Sequence of chain 10.A:
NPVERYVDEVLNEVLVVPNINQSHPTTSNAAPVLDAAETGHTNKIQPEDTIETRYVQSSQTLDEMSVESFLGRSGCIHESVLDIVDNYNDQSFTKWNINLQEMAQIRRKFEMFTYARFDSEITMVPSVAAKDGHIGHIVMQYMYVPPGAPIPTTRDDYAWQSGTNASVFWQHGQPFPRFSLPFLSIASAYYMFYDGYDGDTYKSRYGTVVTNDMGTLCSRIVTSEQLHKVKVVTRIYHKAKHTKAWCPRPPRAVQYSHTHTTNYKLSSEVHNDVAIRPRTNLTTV

A small-molecule ligand and the protein it binds are described below.
Small molecule (SMILES): Cc1cc(CCCOc2c(C)cc(-c3noc(C(F)(F)F)n3)cc2C)on1

Binding-site contacts:
Ligand atom C2A contacts residue PHE179 of chain 10.A at 3.6 Å (hydrophobic).
Ligand atom O1B contacts residue ILE98 of chain 10.A at 3.3 Å.
Ligand atom F2 contacts residue TYR142 of chain 10.A at 2.8 Å.
Ligand atom C4 contacts residue TYR190 of chain 10.A at 3.6 Å (hydrophobic).
Ligand atom F2 contacts residue TYR144 of chain 10.A at 3.0 Å.
Ligand atom N1A contacts residue MET124 of chain 10.A at 3.5 Å.
Ligand atom F1 contacts residue PHE179 of chain 10.A at 3.8 Å.
Ligand atom CM4 contacts residue PHE179 of chain 10.A at 3.5 Å (hydrophobic).
Ligand atom C4 contacts residue LEU100 of chain 10.A at 3.7 Å (hydrophobic).
Ligand atom CM4 contacts residue TYR144 of chain 10.A at 3.8 Å (hydrophobic).
Ligand atom F3 contacts residue PHE179 of chain 10.A at 3.0 Å.
Ligand atom F3 contacts residue TYR142 of chain 10.A at 3.8 Å.
Ligand atom N3A contacts residue TYR144 of chain 10.A at 3.5 Å.
Ligand atom CM2 contacts residue ILE122 of chain 10.A at 3.8 Å (hydrophobic).
Ligand atom N2 contacts residue MET214 of chain 10.A at 3.8 Å.
Ligand atom C3A contacts residue PHE179 of chain 10.A at 3.1 Å (hydrophobic).
Ligand atom O1A contacts residue LEU217 of chain 10.A at 3.0 Å.
Ligand atom O1A contacts residue MET124 of chain 10.A at 3.2 Å.
Ligand atom F2 contacts residue ALA166 of chain 10.A at 3.5 Å.
Ligand atom F1 contacts residue TYR144 of chain 10.A at 3.3 Å.
Ligand atom N1A contacts residue LEU217 of chain 10.A at 3.3 Å.
Ligand atom C4B contacts residue ILE98 of chain 10.A at 3.8 Å (hydrophobic).
Ligand atom F1 contacts residue ALA166 of chain 10.A at 3.6 Å.
Ligand atom F2 contacts residue MET143 of chain 10.A at 3.3 Å.
Ligand atom N1A contacts residue PHE179 of chain 10.A at 3.6 Å.
Ligand atom C2B contacts residue ILE98 of chain 10.A at 3.7 Å (hydrophobic).
Ligand atom O1A contacts residue PHE179 of chain 10.A at 3.3 Å.
Ligand atom C6B contacts residue LEU181 of chain 10.A at 3.3 Å (hydrophobic).
Ligand atom CM6 contacts residue LEU184 of chain 10.A at 3.4 Å (hydrophobic).
Ligand atom CM3 contacts residue ASN212 of chain 10.A at 3.4 Å.
Ligand atom C6B contacts residue ILE98 of chain 10.A at 3.7 Å (hydrophobic).
Ligand atom C5B contacts residue ILE98 of chain 10.A at 3.5 Å (hydrophobic).
Ligand atom CM6 contacts residue LEU181 of chain 10.A at 3.5 Å (hydrophobic).
Ligand atom N3A contacts residue PHE179 of chain 10.A at 3.4 Å.
Ligand atom C5B contacts residue LEU181 of chain 10.A at 3.5 Å (hydrophobic).
Ligand atom C1B contacts residue ILE98 of chain 10.A at 3.4 Å (hydrophobic).
Ligand atom O1 contacts residue MET214 of chain 10.A at 3.5 Å (h-bond).
Ligand atom CM2 contacts residue ILE77 of chain 10.A at 3.1 Å (hydrophobic).
Ligand atom F3 contacts residue VAL168 of chain 10.A at 3.0 Å.
Ligand atom C3A contacts residue LEU217 of chain 10.A at 3.6 Å (hydrophobic).